Binding-site contacts:
Ligand atom N contacts residue ARG275 of chain 1.B at 2.8 Å (salt-bridge).
Ligand atom OD2 contacts residue VAL354 of chain 1.B at 3.5 Å (h-bond).
Ligand atom CB contacts residue ALA352 of chain 1.B at 3.6 Å (hydrophobic).
Ligand atom CA contacts residue ARG275 of chain 1.B at 4.0 Å.
Ligand atom O contacts residue ASN400 of chain 1.B at 3.3 Å (h-bond).
Ligand atom N contacts residue ASP393 of chain 1.B at 3.0 Å (salt-bridge).
Ligand atom OXT contacts residue GLY353 of chain 1.B at 3.0 Å.
Ligand atom OD2 contacts residue ALA357 of chain 1.B at 3.1 Å (h-bond).
Ligand atom CB contacts residue THR313 of chain 1.B at 3.7 Å.
Ligand atom CG contacts residue ASP393 of chain 1.B at 3.5 Å.
Ligand atom N contacts residue THR397 of chain 1.B at 3.2 Å (h-bond).
Ligand atom OD2 contacts residue ASP393 of chain 1.B at 3.5 Å (salt-bridge).
Ligand atom O contacts residue MET310 of chain 1.B at 4.0 Å.
Ligand atom OD1 contacts residue ARG396 of chain 1.B at 2.6 Å (salt-bridge).
Ligand atom O contacts residue SER277 of chain 1.B at 2.6 Å (h-bond).
Ligand atom O contacts residue THR397 of chain 1.B at 3.6 Å.
Ligand atom CA contacts residue THR397 of chain 1.B at 3.1 Å.
Ligand atom OD1 contacts residue GLY358 of chain 1.B at 3.6 Å (h-bond).
Ligand atom OD1 contacts residue THR313 of chain 1.B at 2.8 Å (h-bond).
Ligand atom N contacts residue VAL354 of chain 1.B at 2.9 Å (h-bond).
Ligand atom CG contacts residue THR351 of chain 1.B at 4.0 Å.
Ligand atom C contacts residue THR397 of chain 1.B at 3.5 Å.
Ligand atom OD2 contacts residue GLY358 of chain 1.B at 2.7 Å (h-bond).
Ligand atom OXT contacts residue ARG275 of chain 1.B at 3.6 Å (salt-bridge).
Ligand atom CG contacts residue ARG396 of chain 1.B at 3.3 Å.
Ligand atom OXT contacts residue VAL354 of chain 1.B at 3.4 Å (h-bond).
Ligand atom CA contacts residue ASP393 of chain 1.B at 3.4 Å.
Ligand atom OD1 contacts residue ASP393 of chain 1.B at 3.8 Å.
Ligand atom OXT contacts residue SER276 of chain 1.B at 3.4 Å.
Ligand atom OXT contacts residue THR397 of chain 1.B at 3.9 Å.
Ligand atom OXT contacts residue SER277 of chain 1.B at 2.8 Å (h-bond).
Ligand atom C contacts residue GLY353 of chain 1.B at 3.9 Å.
Ligand atom CB contacts residue VAL354 of chain 1.B at 3.8 Å (hydrophobic).
Ligand atom CG contacts residue THR313 of chain 1.B at 3.7 Å.
Ligand atom N contacts residue PRO355 of chain 1.B at 3.8 Å.
Ligand atom CG contacts residue GLY358 of chain 1.B at 3.4 Å.
Ligand atom CA contacts residue VAL354 of chain 1.B at 3.9 Å (hydrophobic).
Ligand atom OD2 contacts residue ARG396 of chain 1.B at 2.9 Å (salt-bridge).
Ligand atom C contacts residue SER277 of chain 1.B at 3.5 Å.
Ligand atom OD2 contacts residue GLY356 of chain 1.B at 3.7 Å.

Sequence of chain 1.B:
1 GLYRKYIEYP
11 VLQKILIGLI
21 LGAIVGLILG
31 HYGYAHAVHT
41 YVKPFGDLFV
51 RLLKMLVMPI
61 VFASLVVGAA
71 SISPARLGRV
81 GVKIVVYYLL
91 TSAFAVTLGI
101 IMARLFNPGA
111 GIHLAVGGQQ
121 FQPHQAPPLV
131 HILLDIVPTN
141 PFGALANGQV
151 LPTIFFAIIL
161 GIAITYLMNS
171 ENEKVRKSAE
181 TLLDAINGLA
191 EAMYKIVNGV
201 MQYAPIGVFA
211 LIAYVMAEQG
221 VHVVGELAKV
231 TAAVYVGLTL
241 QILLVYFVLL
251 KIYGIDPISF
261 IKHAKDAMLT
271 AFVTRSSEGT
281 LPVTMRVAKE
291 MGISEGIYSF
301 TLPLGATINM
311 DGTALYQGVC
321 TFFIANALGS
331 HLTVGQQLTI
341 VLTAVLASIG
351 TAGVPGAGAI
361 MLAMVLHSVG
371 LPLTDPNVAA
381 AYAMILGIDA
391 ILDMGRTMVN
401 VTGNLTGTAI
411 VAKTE

The protein below binds the small molecule below.
Small molecule (SMILES): N[C@@H](CC(=O)O)C(=O)O